The small molecule below binds the protein below.
Small molecule (SMILES): CC(=O)N[C@H]1[C@H](O[C@H]2[C@H](O)[C@@H](NC(C)=O)CO[C@@H]2CO)O[C@H](CO)[C@@H](O[C@H]2O[C@H](CO)[C@@H](O)[C@H](O)[C@@H]2O)[C@@H]1O

Sequence of chain 1.C:
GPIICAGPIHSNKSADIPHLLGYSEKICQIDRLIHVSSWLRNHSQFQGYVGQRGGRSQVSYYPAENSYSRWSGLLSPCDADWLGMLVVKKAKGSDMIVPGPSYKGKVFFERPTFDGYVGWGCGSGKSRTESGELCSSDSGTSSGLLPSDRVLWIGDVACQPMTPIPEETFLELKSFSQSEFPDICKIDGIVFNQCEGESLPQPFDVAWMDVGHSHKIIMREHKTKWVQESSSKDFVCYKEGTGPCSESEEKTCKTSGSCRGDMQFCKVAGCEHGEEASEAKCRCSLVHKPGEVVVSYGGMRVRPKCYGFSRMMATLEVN

Binding-site contacts:
Ligand atom C8 contacts residue ASN44 of chain 1.C at 3.9 Å.
Ligand atom N2 contacts residue ASN44 of chain 1.C at 2.6 Å (h-bond).
Ligand atom C8 contacts residue ASP83 of chain 1.C at 3.7 Å.
Ligand atom C5 contacts residue LEU23 of chain 1.C at 3.9 Å (hydrophobic).
Ligand atom O7 contacts residue ASP83 of chain 1.C at 4.0 Å.
Ligand atom O6 contacts residue HIS21 of chain 1.C at 3.8 Å.
Ligand atom N2 contacts residue TRP84 of chain 1.C at 3.8 Å.
Ligand atom C1 contacts residue SER40 of chain 1.C at 3.4 Å.
Ligand atom C3 contacts residue SER40 of chain 1.C at 3.8 Å.
Ligand atom C8 contacts residue TRP41 of chain 1.C at 3.7 Å (hydrophobic).
Ligand atom C4 contacts residue HIS21 of chain 1.C at 3.7 Å.
Ligand atom O5 contacts residue ASN44 of chain 1.C at 2.1 Å (h-bond).
Ligand atom O5 contacts residue HIS21 of chain 1.C at 3.2 Å (h-bond).
Ligand atom C1 contacts residue HIS21 of chain 1.C at 4.2 Å.
Ligand atom C1 contacts residue ASN44 of chain 1.C at 1.5 Å.
Ligand atom C8 contacts residue TRP84 of chain 1.C at 3.7 Å (hydrophobic).
Ligand atom C3 contacts residue TRP84 of chain 1.C at 4.2 Å (hydrophobic).
Ligand atom O5 contacts residue HIS21 of chain 1.C at 4.2 Å.
Ligand atom C5 contacts residue HIS21 of chain 1.C at 3.8 Å.
Ligand atom O3 contacts residue HIS21 of chain 1.C at 3.8 Å.
Ligand atom C3 contacts residue HIS21 of chain 1.C at 4.2 Å.
Ligand atom O7 contacts residue ASN44 of chain 1.C at 3.5 Å (h-bond).
Ligand atom C2 contacts residue SER40 of chain 1.C at 3.4 Å.
Ligand atom C7 contacts residue SER40 of chain 1.C at 3.7 Å.
Ligand atom C4 contacts residue ASN44 of chain 1.C at 4.2 Å.
Ligand atom C3 contacts residue ASN44 of chain 1.C at 4.0 Å.
Ligand atom O6 contacts residue HIS21 of chain 1.C at 3.2 Å.
Ligand atom C5 contacts residue ASN44 of chain 1.C at 3.5 Å.
Ligand atom C2 contacts residue HIS21 of chain 1.C at 4.2 Å.
Ligand atom O3 contacts residue TRP84 of chain 1.C at 3.9 Å.
Ligand atom N2 contacts residue SER40 of chain 1.C at 2.7 Å (h-bond).
Ligand atom C2 contacts residue ASN44 of chain 1.C at 2.8 Å.
Ligand atom C8 contacts residue HIS37 of chain 1.C at 3.6 Å.
Ligand atom C7 contacts residue ASP83 of chain 1.C at 4.2 Å.
Ligand atom C7 contacts residue ASN44 of chain 1.C at 3.1 Å.
Ligand atom C8 contacts residue SER40 of chain 1.C at 3.8 Å.
Ligand atom O4 contacts residue LEU23 of chain 1.C at 4.2 Å.
Ligand atom O6 contacts residue LEU23 of chain 1.C at 4.1 Å.
Ligand atom O7 contacts residue HIS21 of chain 1.C at 3.7 Å.
Ligand atom C7 contacts residue TRP84 of chain 1.C at 3.9 Å (hydrophobic).